Binding-site contacts:
Ligand atom C2 contacts residue THR85 of chain 1.B at 3.7 Å.
Ligand atom O2 contacts residue ALA86 of chain 1.B at 3.2 Å.
Ligand atom O6B contacts residue ASP175 of chain 1.B at 3.2 Å (salt-bridge).
Ligand atom O2 contacts residue GLN129 of chain 1.B at 3.1 Å (h-bond).
Ligand atom O5 contacts residue GLN129 of chain 1.B at 3.3 Å (h-bond).
Ligand atom C6 contacts residue GLN153 of chain 1.B at 3.9 Å.
Ligand atom O6A contacts residue THR85 of chain 1.B at 3.4 Å (h-bond).
Ligand atom C3 contacts residue THR85 of chain 1.B at 3.6 Å.
Ligand atom C2 contacts residue THR248 of chain 1.B at 3.5 Å.
Ligand atom C5 contacts residue ARG255 of chain 1.B at 3.7 Å.
Ligand atom O6B contacts residue ALA86 of chain 1.B at 2.9 Å (h-bond).
Ligand atom O2 contacts residue THR248 of chain 1.B at 2.8 Å (h-bond).
Ligand atom C6 contacts residue ASP175 of chain 1.B at 3.1 Å.
Ligand atom O6A contacts residue GLN129 of chain 1.B at 3.7 Å.
Ligand atom O6A contacts residue ASP175 of chain 1.B at 3.5 Å (salt-bridge).
Ligand atom O2 contacts residue THR85 of chain 1.B at 2.9 Å (h-bond).
Ligand atom O1 contacts residue ARG243 of chain 1.B at 3.7 Å.
Ligand atom O6A contacts residue GLN153 of chain 1.B at 3.0 Å (h-bond).
Ligand atom O2 contacts residue PRO247 of chain 1.B at 3.5 Å.
Ligand atom O6A contacts residue THR248 of chain 1.B at 3.0 Å (h-bond).
Ligand atom O4 contacts residue TRP245 of chain 1.B at 3.8 Å.
Ligand atom C6 contacts residue THR248 of chain 1.B at 3.4 Å.
Ligand atom O5 contacts residue TRP245 of chain 1.B at 2.7 Å (h-bond).
Ligand atom C1 contacts residue GLN153 of chain 1.B at 3.8 Å.
Ligand atom CH3 contacts residue PHE178 of chain 1.B at 3.3 Å (hydrophobic).
Ligand atom C5 contacts residue ASP175 of chain 1.B at 3.4 Å.
Ligand atom O6B contacts residue THR248 of chain 1.B at 2.6 Å (h-bond).
Ligand atom O6A contacts residue PRO247 of chain 1.B at 3.5 Å.
Ligand atom O6A contacts residue TRP245 of chain 1.B at 3.1 Å (h-bond).
Ligand atom C6 contacts residue ARG255 of chain 1.B at 3.2 Å.
Ligand atom O6B contacts residue THR85 of chain 1.B at 3.6 Å.
Ligand atom O6A contacts residue ARG255 of chain 1.B at 2.9 Å (salt-bridge).
Ligand atom C3 contacts residue MET282 of chain 1.B at 3.8 Å (hydrophobic).
Ligand atom C1 contacts residue TRP245 of chain 1.B at 3.5 Å (hydrophobic).
Ligand atom C6 contacts residue THR85 of chain 1.B at 3.8 Å.
Ligand atom O6B contacts residue ARG255 of chain 1.B at 3.1 Å (salt-bridge).
Ligand atom O3 contacts residue THR85 of chain 1.B at 2.7 Å (h-bond).
Ligand atom C5 contacts residue TRP245 of chain 1.B at 3.9 Å (hydrophobic).
Ligand atom C4 contacts residue MET282 of chain 1.B at 3.7 Å (hydrophobic).
Ligand atom O5 contacts residue GLN153 of chain 1.B at 3.1 Å (h-bond).

Sequence of chain 1.B:
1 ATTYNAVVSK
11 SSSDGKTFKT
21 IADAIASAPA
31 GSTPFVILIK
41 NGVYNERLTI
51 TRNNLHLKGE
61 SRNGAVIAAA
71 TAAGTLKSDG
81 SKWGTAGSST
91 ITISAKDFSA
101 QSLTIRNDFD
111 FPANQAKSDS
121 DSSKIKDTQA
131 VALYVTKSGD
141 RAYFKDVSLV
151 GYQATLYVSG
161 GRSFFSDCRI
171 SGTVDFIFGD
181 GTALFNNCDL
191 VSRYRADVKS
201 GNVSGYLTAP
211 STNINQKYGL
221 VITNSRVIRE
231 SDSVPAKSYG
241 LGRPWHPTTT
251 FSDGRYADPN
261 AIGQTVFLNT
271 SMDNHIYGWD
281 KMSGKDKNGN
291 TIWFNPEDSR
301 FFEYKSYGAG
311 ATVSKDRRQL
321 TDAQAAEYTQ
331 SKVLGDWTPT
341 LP

This small molecule binds to this protein.
Small molecule (SMILES): COC(=O)[C@H]1O[C@H](O[C@@H]2[C@H](O)[C@@H](O)[C@@H](O[C@@H]3[C@H](O)[C@@H](O)[C@@H](O[C@@H]4[C@H](O)[C@@H](O)[C@@H](O[C@@H]5[C@H](O)[C@@H](O)[C@@H](O[C@@H]6[C@H](O)[C@@H](O)[C@@H](O)O[C@@H]6C(=O)OC)O[C@@H]5C(=O)O)O[C@@H]4C(=O)O)O[C@@H]3C(=O)O)O[C@@H]2C(=O)O)[C@H](O)[C@@H](O)[C@H]1O